This small molecule binds to this protein.
Small molecule (SMILES): Nc1ncnc2c1ncn2[C@@H]1O[C@H](COP(N)(=O)O)[C@@H](O)[C@H]1O

Sequence of chain 1.A:
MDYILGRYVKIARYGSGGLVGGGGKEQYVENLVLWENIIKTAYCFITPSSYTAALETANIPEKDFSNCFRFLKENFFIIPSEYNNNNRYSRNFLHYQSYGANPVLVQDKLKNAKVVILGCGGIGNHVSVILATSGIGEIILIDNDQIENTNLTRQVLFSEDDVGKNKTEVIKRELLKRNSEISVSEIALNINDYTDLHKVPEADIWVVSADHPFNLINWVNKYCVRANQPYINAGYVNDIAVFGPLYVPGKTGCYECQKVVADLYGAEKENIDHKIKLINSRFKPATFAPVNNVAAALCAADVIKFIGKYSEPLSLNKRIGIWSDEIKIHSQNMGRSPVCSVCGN

Sequence of chain 1.C:
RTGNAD

Binding-site contacts:
Ligand atom N3A contacts residue ASP7 of chain 1.C at 1.4 Å.
Ligand atom C6 contacts residue ASN193 of chain 1.A at 3.4 Å.
Ligand atom O4' contacts residue GLY122 of chain 1.A at 3.5 Å.
Ligand atom O3' contacts residue ASP146 of chain 1.A at 2.7 Å (salt-bridge).
Ligand atom N6 contacts residue ILE194 of chain 1.A at 2.8 Å (h-bond).
Ligand atom N3A contacts residue ASP214 of chain 1.A at 3.2 Å (salt-bridge).
Ligand atom O3' contacts residue POP1 of chain 1.G at 3.5 Å (h-bond).
Ligand atom N1 contacts residue ILE194 of chain 1.A at 3.0 Å (h-bond).
Ligand atom O5' contacts residue POP1 of chain 1.G at 3.2 Å (h-bond).
Ligand atom C3' contacts residue ASP146 of chain 1.A at 3.4 Å.
Ligand atom C4' contacts residue GLY124 of chain 1.A at 3.6 Å.
Ligand atom O4' contacts residue SER212 of chain 1.A at 3.5 Å (h-bond).
Ligand atom O3' contacts residue GLY124 of chain 1.A at 3.4 Å (h-bond).
Ligand atom PA contacts residue ASP7 of chain 1.C at 2.8 Å.
Ligand atom C1' contacts residue ASP146 of chain 1.A at 3.4 Å.
Ligand atom PA contacts residue MG1 of chain 1.H at 3.5 Å.
Ligand atom C2 contacts residue LEU192 of chain 1.A at 3.4 Å (hydrophobic).
Ligand atom O1A contacts residue MG1 of chain 1.H at 2.0 Å.
Ligand atom O2' contacts residue ASP148 of chain 1.A at 3.3 Å.
Ligand atom N3A contacts residue TYR239 of chain 1.A at 3.1 Å (h-bond).
Ligand atom N6 contacts residue HIS215 of chain 1.A at 2.6 Å (h-bond).
Ligand atom O2' contacts residue ASP146 of chain 1.A at 2.7 Å (salt-bridge).
Ligand atom O3' contacts residue LYS170 of chain 1.A at 3.0 Å (salt-bridge).
Ligand atom O2A contacts residue GLY125 of chain 1.A at 2.9 Å (h-bond).
Ligand atom O1A contacts residue POP1 of chain 1.G at 2.8 Å (h-bond).
Ligand atom PA contacts residue POP1 of chain 1.G at 3.2 Å.
Ligand atom C8 contacts residue ASP214 of chain 1.A at 3.4 Å.
Ligand atom O5' contacts residue ASP7 of chain 1.C at 3.1 Å (salt-bridge).
Ligand atom O2A contacts residue GLN158 of chain 1.A at 3.4 Å (h-bond).
Ligand atom N7 contacts residue HIS215 of chain 1.A at 3.4 Å (h-bond).
Ligand atom O5' contacts residue GLY124 of chain 1.A at 3.3 Å.
Ligand atom C5 contacts residue ALA213 of chain 1.A at 3.6 Å (hydrophobic).
Ligand atom C4 contacts residue ALA213 of chain 1.A at 3.6 Å (hydrophobic).
Ligand atom O2A contacts residue POP1 of chain 1.G at 3.2 Å (h-bond).
Ligand atom O2A contacts residue ASP7 of chain 1.C at 3.2 Å (salt-bridge).
Ligand atom N7 contacts residue ASP214 of chain 1.A at 3.6 Å (salt-bridge).
Ligand atom C3' contacts residue POP1 of chain 1.G at 3.5 Å.
Ligand atom O2A contacts residue ARG157 of chain 1.A at 3.0 Å (salt-bridge).
Ligand atom N1 contacts residue ASN193 of chain 1.A at 3.3 Å (h-bond).
Ligand atom C2 contacts residue ASN193 of chain 1.A at 3.6 Å.